Binding-site contacts:
Ligand atom C4 contacts residue ASN100 of chain 1.A at 4.2 Å.
Ligand atom C2 contacts residue ASN100 of chain 1.A at 2.4 Å.
Ligand atom O7 contacts residue ASN100 of chain 1.A at 3.3 Å (h-bond).
Ligand atom C8 contacts residue ASN100 of chain 1.A at 4.3 Å.
Ligand atom C5 contacts residue ASN100 of chain 1.A at 3.7 Å.
Ligand atom C1 contacts residue ASN100 of chain 1.A at 1.5 Å.
Ligand atom C3 contacts residue ASN100 of chain 1.A at 3.7 Å.
Ligand atom N2 contacts residue ASN100 of chain 1.A at 2.8 Å (h-bond).
Ligand atom O5 contacts residue ASN100 of chain 1.A at 2.4 Å (h-bond).
Ligand atom C7 contacts residue ASN100 of chain 1.A at 3.2 Å.

A small-molecule ligand and the protein it binds are described below.
Small molecule (SMILES): CC(=O)N[C@H]1[C@H](O[C@H]2[C@H](O)[C@@H](NC(C)=O)CO[C@@H]2CO)O[C@H](CO)[C@@H](O)[C@@H]1O

Sequence of chain 1.A:
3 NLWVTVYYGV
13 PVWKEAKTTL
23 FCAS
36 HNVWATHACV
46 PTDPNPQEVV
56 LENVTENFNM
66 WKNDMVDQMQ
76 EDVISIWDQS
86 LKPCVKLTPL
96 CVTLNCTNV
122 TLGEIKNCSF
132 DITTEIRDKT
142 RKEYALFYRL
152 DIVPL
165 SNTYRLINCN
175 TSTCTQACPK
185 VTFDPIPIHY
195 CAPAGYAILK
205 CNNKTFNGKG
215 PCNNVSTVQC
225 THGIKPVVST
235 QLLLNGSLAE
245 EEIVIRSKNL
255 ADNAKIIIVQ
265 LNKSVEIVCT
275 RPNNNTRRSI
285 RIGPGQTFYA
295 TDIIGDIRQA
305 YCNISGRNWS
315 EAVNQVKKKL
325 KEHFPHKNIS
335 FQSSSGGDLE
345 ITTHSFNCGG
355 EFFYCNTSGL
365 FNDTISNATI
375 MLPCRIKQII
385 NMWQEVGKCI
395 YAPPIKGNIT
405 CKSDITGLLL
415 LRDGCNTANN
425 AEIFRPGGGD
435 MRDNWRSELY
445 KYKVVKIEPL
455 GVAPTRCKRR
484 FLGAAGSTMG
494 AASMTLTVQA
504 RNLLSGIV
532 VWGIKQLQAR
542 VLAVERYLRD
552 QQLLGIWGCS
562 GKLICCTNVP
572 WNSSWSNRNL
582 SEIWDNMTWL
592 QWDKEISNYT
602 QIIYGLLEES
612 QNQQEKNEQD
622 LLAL